A small-molecule ligand and the protein it binds are described below.
Small molecule (SMILES): OC[C@H]1O[C@@H](O[C@H]2[C@H](O)[C@@H](O)[C@H](O[C@H]3[C@H](O)[C@@H](O)[C@H](O[C@H]4[C@H](O)[C@@H](O)[C@H](O)O[C@@H]4CO)O[C@@H]3CO)O[C@@H]2CO)[C@H](O)[C@@H](O)[C@@H]1O

Sequence of chain 1.B:
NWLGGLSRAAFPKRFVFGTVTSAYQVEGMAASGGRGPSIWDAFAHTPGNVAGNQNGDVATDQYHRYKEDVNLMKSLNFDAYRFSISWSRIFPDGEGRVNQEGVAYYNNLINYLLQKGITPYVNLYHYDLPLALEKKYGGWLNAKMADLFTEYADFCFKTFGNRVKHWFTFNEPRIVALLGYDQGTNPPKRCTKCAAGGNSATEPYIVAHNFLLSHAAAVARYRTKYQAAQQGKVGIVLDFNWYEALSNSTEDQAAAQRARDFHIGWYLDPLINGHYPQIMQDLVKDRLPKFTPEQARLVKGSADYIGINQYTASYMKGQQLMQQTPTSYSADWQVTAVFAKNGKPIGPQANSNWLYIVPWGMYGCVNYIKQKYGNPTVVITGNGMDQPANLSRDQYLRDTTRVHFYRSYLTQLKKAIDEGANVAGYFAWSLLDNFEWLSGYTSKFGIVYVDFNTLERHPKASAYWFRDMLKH

Binding-site contacts:
Ligand atom C4 contacts residue GLU181 of chain 1.B at 3.5 Å.
Ligand atom C6 contacts residue ASN250 of chain 1.B at 3.7 Å.
Ligand atom O3 contacts residue TRP446 of chain 1.B at 2.9 Å (h-bond).
Ligand atom C5 contacts residue GLN192 of chain 1.B at 3.7 Å.
Ligand atom O4 contacts residue ILE184 of chain 1.B at 3.5 Å.
Ligand atom C2 contacts residue GLU181 of chain 1.B at 3.1 Å.
Ligand atom O5 contacts residue TYR320 of chain 1.B at 2.6 Å (h-bond).
Ligand atom C3 contacts residue TYR320 of chain 1.B at 3.7 Å (hydrophobic).
Ligand atom C4 contacts residue GLU445 of chain 1.B at 3.6 Å.
Ligand atom O3 contacts residue GLN34 of chain 1.B at 2.7 Å (h-bond).
Ligand atom O3 contacts residue GLU181 of chain 1.B at 2.4 Å (salt-bridge).
Ligand atom C6 contacts residue LEU187 of chain 1.B at 3.6 Å (hydrophobic).
Ligand atom O6 contacts residue LEU187 of chain 1.B at 3.7 Å.
Ligand atom C4 contacts residue TRP438 of chain 1.B at 3.8 Å (hydrophobic).
Ligand atom O6 contacts residue TRP363 of chain 1.B at 3.5 Å.
Ligand atom C6 contacts residue PHE454 of chain 1.B at 3.5 Å (hydrophobic).
Ligand atom C6 contacts residue TYR136 of chain 1.B at 3.6 Å (hydrophobic).
Ligand atom O2 contacts residue ASN250 of chain 1.B at 3.3 Å (h-bond).
Ligand atom O3 contacts residue HIS135 of chain 1.B at 2.9 Å (h-bond).
Ligand atom C5 contacts residue TYR320 of chain 1.B at 3.4 Å (hydrophobic).
Ligand atom O4 contacts residue GLN34 of chain 1.B at 3.0 Å (h-bond).
Ligand atom O3 contacts residue TYR320 of chain 1.B at 3.1 Å.
Ligand atom C6 contacts residue GLU445 of chain 1.B at 3.6 Å.
Ligand atom O2 contacts residue ASN180 of chain 1.B at 3.0 Å (h-bond).
Ligand atom O2 contacts residue HIS135 of chain 1.B at 3.5 Å (h-bond).
Ligand atom C1 contacts residue GLU181 of chain 1.B at 3.5 Å.
Ligand atom O6 contacts residue ASN250 of chain 1.B at 3.8 Å.
Ligand atom C3 contacts residue GLU181 of chain 1.B at 3.5 Å.
Ligand atom O2 contacts residue ASN318 of chain 1.B at 3.5 Å (h-bond).
Ligand atom C6 contacts residue GLN192 of chain 1.B at 3.4 Å.
Ligand atom O3 contacts residue TRP363 of chain 1.B at 3.7 Å.
Ligand atom O2 contacts residue LEU188 of chain 1.B at 3.6 Å.
Ligand atom C1 contacts residue TYR320 of chain 1.B at 3.7 Å (hydrophobic).
Ligand atom O4 contacts residue TRP438 of chain 1.B at 3.0 Å.
Ligand atom O4 contacts residue GLU445 of chain 1.B at 2.5 Å (salt-bridge).
Ligand atom O2 contacts residue GLU181 of chain 1.B at 2.7 Å (salt-bridge).
Ligand atom O6 contacts residue GLN192 of chain 1.B at 2.6 Å (h-bond).
Ligand atom O6 contacts residue GLU445 of chain 1.B at 2.7 Å (salt-bridge).
Ligand atom C5 contacts residue TRP438 of chain 1.B at 3.5 Å (hydrophobic).
Ligand atom O5 contacts residue TRP363 of chain 1.B at 3.7 Å.